Binding-site contacts:
Ligand atom N1 contacts residue LYS86 of chain 1.B at 3.3 Å (salt-bridge).
Ligand atom N7 contacts residue LYS86 of chain 1.B at 3.9 Å.
Ligand atom C3 contacts residue LYS86 of chain 1.B at 3.6 Å.
Ligand atom C6 contacts residue LYS86 of chain 1.B at 4.4 Å.
Ligand atom C13 contacts residue LYS86 of chain 1.B at 4.0 Å.
Ligand atom C8 contacts residue LYS86 of chain 1.B at 4.3 Å.
Ligand atom O20 contacts residue LYS86 of chain 1.B at 3.9 Å.
Ligand atom C16 contacts residue LYS86 of chain 1.B at 4.3 Å.
Ligand atom C14 contacts residue LYS86 of chain 1.B at 3.9 Å.
Ligand atom N5 contacts residue LYS86 of chain 1.B at 3.1 Å (salt-bridge).
Ligand atom C12 contacts residue LYS86 of chain 1.B at 3.7 Å.
Ligand atom C17 contacts residue HIS87 of chain 1.B at 4.0 Å.
Ligand atom N9 contacts residue LYS86 of chain 1.B at 4.3 Å.
Ligand atom N1 contacts residue GLU85 of chain 1.B at 4.3 Å.
Ligand atom C19 contacts residue HIS87 of chain 1.B at 4.3 Å.
Ligand atom C19 contacts residue LYS86 of chain 1.B at 4.2 Å.
Ligand atom C17 contacts residue LYS86 of chain 1.B at 4.1 Å.
Ligand atom N4 contacts residue LYS86 of chain 1.B at 3.5 Å.
Ligand atom N2 contacts residue LYS86 of chain 1.B at 3.5 Å.
Ligand atom C11 contacts residue LYS86 of chain 1.B at 3.8 Å.
Ligand atom C10 contacts residue LYS86 of chain 1.B at 3.9 Å.
Ligand atom C18 contacts residue HIS87 of chain 1.B at 3.9 Å.

A protein and the small-molecule ligand that binds it are described below.
Small molecule (SMILES): O=c1c2c3c(sc2ncn1Cc1nnn[nH]1)CCCC3

Sequence of chain 1.B:
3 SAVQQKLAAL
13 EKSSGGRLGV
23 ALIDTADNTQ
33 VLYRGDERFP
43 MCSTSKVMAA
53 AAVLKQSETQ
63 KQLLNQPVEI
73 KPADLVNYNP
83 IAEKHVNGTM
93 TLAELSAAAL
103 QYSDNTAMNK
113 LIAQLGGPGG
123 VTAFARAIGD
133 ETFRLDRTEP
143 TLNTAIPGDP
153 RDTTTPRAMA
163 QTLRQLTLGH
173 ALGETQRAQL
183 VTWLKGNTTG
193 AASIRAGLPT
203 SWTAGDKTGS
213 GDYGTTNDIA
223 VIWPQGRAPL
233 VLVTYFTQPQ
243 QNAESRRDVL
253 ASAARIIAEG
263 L